The protein below binds the small molecule below.
Small molecule (SMILES): CN(c1ncccc1/C=N/c1nc(Nc2ccccc2)ncc1C(F)(F)F)S(C)(=O)=O

Sequence of chain 1.A:
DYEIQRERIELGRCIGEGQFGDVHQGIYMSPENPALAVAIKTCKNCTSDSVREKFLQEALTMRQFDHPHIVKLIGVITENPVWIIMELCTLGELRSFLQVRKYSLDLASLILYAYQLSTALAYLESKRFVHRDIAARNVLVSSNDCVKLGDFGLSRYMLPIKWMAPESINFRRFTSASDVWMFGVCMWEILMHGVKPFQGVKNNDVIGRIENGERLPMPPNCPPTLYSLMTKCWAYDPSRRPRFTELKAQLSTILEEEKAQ

Binding-site contacts:
Ligand atom O30 contacts residue ASP157 of chain 1.A at 3.6 Å (salt-bridge).
Ligand atom C19 contacts residue ILE21 of chain 1.A at 3.5 Å (hydrophobic).
Ligand atom F18 contacts residue ASP157 of chain 1.A at 3.2 Å.
Ligand atom F16 contacts residue GLU93 of chain 1.A at 3.6 Å.
Ligand atom O30 contacts residue LEU160 of chain 1.A at 3.2 Å.
Ligand atom C27 contacts residue ARG143 of chain 1.A at 3.4 Å.
Ligand atom C4 contacts residue GLU23 of chain 1.A at 3.4 Å.
Ligand atom C9 contacts residue LEU94 of chain 1.A at 3.8 Å (hydrophobic).
Ligand atom C11 contacts residue ALA45 of chain 1.A at 3.7 Å (hydrophobic).
Ligand atom C31 contacts residue ASP157 of chain 1.A at 3.8 Å.
Ligand atom C31 contacts residue SER161 of chain 1.A at 3.6 Å.
Ligand atom C31 contacts residue LEU160 of chain 1.A at 3.6 Å (hydrophobic).
Ligand atom N25 contacts residue CYS95 of chain 1.A at 3.0 Å (h-bond).
Ligand atom C21 contacts residue CYS95 of chain 1.A at 3.6 Å (hydrophobic).
Ligand atom F18 contacts residue LEU146 of chain 1.A at 3.8 Å.
Ligand atom N25 contacts residue LEU94 of chain 1.A at 3.6 Å.
Ligand atom C3 contacts residue VAL29 of chain 1.A at 3.5 Å (hydrophobic).
Ligand atom C3 contacts residue GLU23 of chain 1.A at 3.6 Å.
Ligand atom C23 contacts residue ILE21 of chain 1.A at 3.8 Å (hydrophobic).
Ligand atom C11 contacts residue LEU146 of chain 1.A at 3.5 Å (hydrophobic).
Ligand atom C11 contacts residue GLU93 of chain 1.A at 3.3 Å.
Ligand atom N10 contacts residue LEU94 of chain 1.A at 3.6 Å.
Ligand atom N10 contacts residue GLU93 of chain 1.A at 3.8 Å.
Ligand atom N14 contacts residue ILE21 of chain 1.A at 3.7 Å.
Ligand atom C24 contacts residue ILE21 of chain 1.A at 3.7 Å (hydrophobic).
Ligand atom F16 contacts residue MET92 of chain 1.A at 3.5 Å.
Ligand atom O29 contacts residue LEU146 of chain 1.A at 3.5 Å.
Ligand atom F17 contacts residue ALA45 of chain 1.A at 3.7 Å.
Ligand atom C21 contacts residue GLY98 of chain 1.A at 3.8 Å.
Ligand atom C22 contacts residue CYS95 of chain 1.A at 3.7 Å (hydrophobic).
Ligand atom C13 contacts residue LEU146 of chain 1.A at 3.7 Å (hydrophobic).
Ligand atom C31 contacts residue ASN144 of chain 1.A at 3.1 Å.
Ligand atom F17 contacts residue LEU160 of chain 1.A at 3.7 Å.
Ligand atom C19 contacts residue GLU99 of chain 1.A at 3.8 Å.
Ligand atom C2 contacts residue VAL29 of chain 1.A at 3.7 Å (hydrophobic).
Ligand atom N10 contacts residue CYS95 of chain 1.A at 3.2 Å (h-bond).
Ligand atom F16 contacts residue VAL77 of chain 1.A at 3.6 Å.
Ligand atom C22 contacts residue GLY98 of chain 1.A at 3.8 Å.
Ligand atom C12 contacts residue LEU146 of chain 1.A at 3.5 Å (hydrophobic).
Ligand atom O29 contacts residue GLY156 of chain 1.A at 3.5 Å.